Sequence of chain 1.A:
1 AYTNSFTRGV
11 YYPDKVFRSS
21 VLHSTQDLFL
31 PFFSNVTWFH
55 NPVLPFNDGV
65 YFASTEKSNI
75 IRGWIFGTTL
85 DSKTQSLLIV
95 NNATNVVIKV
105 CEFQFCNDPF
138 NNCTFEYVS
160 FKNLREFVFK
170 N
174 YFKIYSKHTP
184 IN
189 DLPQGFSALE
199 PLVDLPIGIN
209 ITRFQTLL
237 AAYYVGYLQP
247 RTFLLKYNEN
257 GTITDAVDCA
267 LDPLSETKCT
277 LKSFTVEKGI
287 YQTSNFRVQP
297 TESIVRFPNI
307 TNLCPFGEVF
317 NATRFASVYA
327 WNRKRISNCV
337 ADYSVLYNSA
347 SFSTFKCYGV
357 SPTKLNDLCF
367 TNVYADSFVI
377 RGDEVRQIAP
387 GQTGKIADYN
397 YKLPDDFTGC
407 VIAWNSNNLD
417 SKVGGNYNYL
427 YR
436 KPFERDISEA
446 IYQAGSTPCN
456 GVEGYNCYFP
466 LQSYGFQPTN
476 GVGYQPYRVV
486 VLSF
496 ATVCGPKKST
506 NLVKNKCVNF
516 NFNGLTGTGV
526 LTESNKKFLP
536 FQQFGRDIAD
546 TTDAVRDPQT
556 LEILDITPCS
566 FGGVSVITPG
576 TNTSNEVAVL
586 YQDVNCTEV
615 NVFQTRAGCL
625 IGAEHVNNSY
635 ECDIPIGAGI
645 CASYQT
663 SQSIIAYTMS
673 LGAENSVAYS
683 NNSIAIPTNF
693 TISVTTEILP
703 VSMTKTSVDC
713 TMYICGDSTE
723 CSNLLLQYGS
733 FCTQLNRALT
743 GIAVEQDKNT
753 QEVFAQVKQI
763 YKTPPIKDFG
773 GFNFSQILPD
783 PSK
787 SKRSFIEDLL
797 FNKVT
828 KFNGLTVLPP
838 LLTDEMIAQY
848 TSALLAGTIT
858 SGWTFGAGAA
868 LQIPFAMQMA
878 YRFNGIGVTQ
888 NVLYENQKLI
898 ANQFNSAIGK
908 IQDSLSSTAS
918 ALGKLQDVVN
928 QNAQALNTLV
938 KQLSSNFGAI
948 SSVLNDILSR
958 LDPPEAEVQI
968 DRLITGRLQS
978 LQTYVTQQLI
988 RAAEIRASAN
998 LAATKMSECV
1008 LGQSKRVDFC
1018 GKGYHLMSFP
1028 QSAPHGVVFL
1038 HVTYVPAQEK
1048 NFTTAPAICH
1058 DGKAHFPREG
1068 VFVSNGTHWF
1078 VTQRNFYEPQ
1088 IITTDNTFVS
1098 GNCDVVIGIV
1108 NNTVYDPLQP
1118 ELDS

Binding-site contacts:
Ligand atom C1 contacts residue ASN254 of chain 1.B at 3.8 Å.
Ligand atom C4 contacts residue ASN256 of chain 1.B at 4.2 Å.
Ligand atom C3 contacts residue ASN256 of chain 1.B at 3.8 Å.
Ligand atom N2 contacts residue ASN256 of chain 1.B at 3.0 Å (h-bond).
Ligand atom C7 contacts residue GLU255 of chain 1.B at 4.4 Å.
Ligand atom C5 contacts residue ASN256 of chain 1.B at 3.6 Å.
Ligand atom C1 contacts residue ASN256 of chain 1.B at 1.4 Å.
Ligand atom C2 contacts residue ASN254 of chain 1.B at 4.4 Å.
Ligand atom C7 contacts residue ASN256 of chain 1.B at 4.0 Å.
Ligand atom C2 contacts residue ASN256 of chain 1.B at 2.5 Å.
Ligand atom C8 contacts residue ASN256 of chain 1.B at 4.5 Å.
Ligand atom O5 contacts residue ASN254 of chain 1.B at 3.6 Å (h-bond).
Ligand atom O7 contacts residue GLU255 of chain 1.B at 4.2 Å.
Ligand atom C8 contacts residue GLU255 of chain 1.B at 4.3 Å.
Ligand atom C8 contacts residue LYS532 of chain 1.A at 3.8 Å.
Ligand atom O5 contacts residue ASN256 of chain 1.B at 2.3 Å (h-bond).

This small molecule binds to this protein.
Small molecule (SMILES): CC(=O)N[C@H]1[C@H](O[C@H]2[C@H](O)[C@@H](NC(C)=O)CO[C@@H]2CO)O[C@H](CO)[C@@H](O)[C@@H]1O

Sequence of chain 1.B:
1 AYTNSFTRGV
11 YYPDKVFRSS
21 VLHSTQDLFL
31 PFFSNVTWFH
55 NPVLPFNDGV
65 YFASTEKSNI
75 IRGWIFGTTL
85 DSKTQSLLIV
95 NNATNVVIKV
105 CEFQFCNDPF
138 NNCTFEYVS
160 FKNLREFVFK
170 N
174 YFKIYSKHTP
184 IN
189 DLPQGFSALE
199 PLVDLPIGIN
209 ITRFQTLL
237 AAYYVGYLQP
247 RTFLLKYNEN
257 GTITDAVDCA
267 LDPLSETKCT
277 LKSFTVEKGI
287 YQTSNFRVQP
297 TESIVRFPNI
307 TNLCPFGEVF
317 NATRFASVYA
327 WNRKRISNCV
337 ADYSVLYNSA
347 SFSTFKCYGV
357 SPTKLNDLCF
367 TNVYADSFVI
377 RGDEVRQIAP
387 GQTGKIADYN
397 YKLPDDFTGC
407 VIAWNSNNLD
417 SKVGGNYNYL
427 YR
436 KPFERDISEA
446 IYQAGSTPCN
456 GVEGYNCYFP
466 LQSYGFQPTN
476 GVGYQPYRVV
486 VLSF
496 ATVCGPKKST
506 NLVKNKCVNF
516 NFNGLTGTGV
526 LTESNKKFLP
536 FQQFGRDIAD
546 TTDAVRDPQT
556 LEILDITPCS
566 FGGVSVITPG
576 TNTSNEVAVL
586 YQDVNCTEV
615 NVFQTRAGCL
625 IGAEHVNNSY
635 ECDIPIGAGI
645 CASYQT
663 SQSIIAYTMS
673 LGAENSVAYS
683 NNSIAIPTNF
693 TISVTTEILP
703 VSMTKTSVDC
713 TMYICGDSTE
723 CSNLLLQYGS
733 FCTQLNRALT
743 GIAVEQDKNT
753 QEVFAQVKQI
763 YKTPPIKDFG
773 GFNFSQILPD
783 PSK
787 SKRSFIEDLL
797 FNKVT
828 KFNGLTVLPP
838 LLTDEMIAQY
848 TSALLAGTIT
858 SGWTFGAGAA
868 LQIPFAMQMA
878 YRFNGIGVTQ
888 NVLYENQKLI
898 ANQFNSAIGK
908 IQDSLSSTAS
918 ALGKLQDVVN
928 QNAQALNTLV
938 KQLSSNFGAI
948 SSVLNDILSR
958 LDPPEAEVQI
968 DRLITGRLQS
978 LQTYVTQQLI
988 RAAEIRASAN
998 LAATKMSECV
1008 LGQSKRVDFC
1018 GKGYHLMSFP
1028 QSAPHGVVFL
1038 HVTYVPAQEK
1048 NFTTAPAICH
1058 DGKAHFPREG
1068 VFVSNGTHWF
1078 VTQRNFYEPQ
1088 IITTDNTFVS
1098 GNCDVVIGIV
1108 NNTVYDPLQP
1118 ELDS